A protein and the small-molecule ligand that binds it are described below.
Small molecule (SMILES): CC(=O)N[C@@H]1[C@@H](O)[C@H](O)[C@@H](CO)O[C@H]1O

Sequence of chain 1.C:
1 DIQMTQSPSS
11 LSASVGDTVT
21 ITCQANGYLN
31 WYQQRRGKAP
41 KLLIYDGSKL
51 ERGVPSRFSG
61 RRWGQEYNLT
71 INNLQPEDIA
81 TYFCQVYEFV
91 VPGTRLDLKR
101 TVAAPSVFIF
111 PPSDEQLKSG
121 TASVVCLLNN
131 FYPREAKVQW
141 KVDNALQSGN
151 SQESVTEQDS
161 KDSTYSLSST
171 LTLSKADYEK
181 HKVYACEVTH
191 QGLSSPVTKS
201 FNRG

Binding-site contacts:
Ligand atom C2 contacts residue ASN68 of chain 1.C at 2.7 Å.
Ligand atom C5 contacts residue GLU66 of chain 1.C at 3.8 Å.
Ligand atom O6 contacts residue GLU66 of chain 1.C at 2.3 Å (salt-bridge).
Ligand atom C5 contacts residue ASN68 of chain 1.C at 3.6 Å.
Ligand atom C6 contacts residue ARG61 of chain 1.C at 3.9 Å.
Ligand atom C7 contacts residue ASN68 of chain 1.C at 4.0 Å.
Ligand atom C5 contacts residue ARG61 of chain 1.C at 3.5 Å.
Ligand atom C1 contacts residue ARG61 of chain 1.C at 3.7 Å.
Ligand atom C8 contacts residue THR20 of chain 1.C at 3.6 Å.
Ligand atom C4 contacts residue ASN68 of chain 1.C at 4.3 Å.
Ligand atom N2 contacts residue THR20 of chain 1.C at 4.5 Å.
Ligand atom O7 contacts residue THR20 of chain 1.C at 4.3 Å.
Ligand atom N2 contacts residue ASN68 of chain 1.C at 3.1 Å (h-bond).
Ligand atom C4 contacts residue GLU66 of chain 1.C at 3.3 Å.
Ligand atom O5 contacts residue ARG61 of chain 1.C at 3.5 Å.
Ligand atom C7 contacts residue THR20 of chain 1.C at 4.0 Å.
Ligand atom C6 contacts residue GLU66 of chain 1.C at 3.6 Å.
Ligand atom O5 contacts residue ASN68 of chain 1.C at 2.4 Å (h-bond).
Ligand atom O5 contacts residue GLU66 of chain 1.C at 4.0 Å.
Ligand atom C1 contacts residue ASN68 of chain 1.C at 1.4 Å.
Ligand atom C3 contacts residue ASN68 of chain 1.C at 4.0 Å.
Ligand atom O6 contacts residue TRP63 of chain 1.C at 4.3 Å.
Ligand atom O4 contacts residue GLU66 of chain 1.C at 3.7 Å.